Binding-site contacts:
Ligand atom C8 contacts residue ASN1588 of chain 1.A at 4.0 Å.
Ligand atom C4 contacts residue ASN1588 of chain 1.A at 4.2 Å.
Ligand atom O4 contacts residue TYR440 of chain 1.A at 4.2 Å.
Ligand atom C5 contacts residue TYR440 of chain 1.A at 2.7 Å (hydrophobic).
Ligand atom N2 contacts residue ASN1588 of chain 1.A at 2.9 Å (h-bond).
Ligand atom O7 contacts residue ASN1588 of chain 1.A at 4.1 Å.
Ligand atom C6 contacts residue TYR440 of chain 1.A at 1.4 Å (hydrophobic).
Ligand atom O5 contacts residue ASN1588 of chain 1.A at 2.4 Å (h-bond).
Ligand atom C3 contacts residue ASN1588 of chain 1.A at 3.8 Å.
Ligand atom C1 contacts residue TYR440 of chain 1.A at 4.5 Å (hydrophobic).
Ligand atom C2 contacts residue ASN1588 of chain 1.A at 2.5 Å.
Ligand atom C5 contacts residue ASN1588 of chain 1.A at 3.7 Å.
Ligand atom O6 contacts residue TYR440 of chain 1.A at 2.2 Å (h-bond).
Ligand atom C4 contacts residue TYR440 of chain 1.A at 3.7 Å (hydrophobic).
Ligand atom O5 contacts residue TYR440 of chain 1.A at 3.1 Å (h-bond).
Ligand atom C1 contacts residue ASN1588 of chain 1.A at 1.4 Å.
Ligand atom C7 contacts residue ASN1588 of chain 1.A at 3.6 Å.

This protein binds this small molecule.
Small molecule (SMILES): CC(=O)N[C@@H]1[C@@H](O)[C@H](O)[C@@H](CO)O[C@H]1O

Sequence of chain 1.A:
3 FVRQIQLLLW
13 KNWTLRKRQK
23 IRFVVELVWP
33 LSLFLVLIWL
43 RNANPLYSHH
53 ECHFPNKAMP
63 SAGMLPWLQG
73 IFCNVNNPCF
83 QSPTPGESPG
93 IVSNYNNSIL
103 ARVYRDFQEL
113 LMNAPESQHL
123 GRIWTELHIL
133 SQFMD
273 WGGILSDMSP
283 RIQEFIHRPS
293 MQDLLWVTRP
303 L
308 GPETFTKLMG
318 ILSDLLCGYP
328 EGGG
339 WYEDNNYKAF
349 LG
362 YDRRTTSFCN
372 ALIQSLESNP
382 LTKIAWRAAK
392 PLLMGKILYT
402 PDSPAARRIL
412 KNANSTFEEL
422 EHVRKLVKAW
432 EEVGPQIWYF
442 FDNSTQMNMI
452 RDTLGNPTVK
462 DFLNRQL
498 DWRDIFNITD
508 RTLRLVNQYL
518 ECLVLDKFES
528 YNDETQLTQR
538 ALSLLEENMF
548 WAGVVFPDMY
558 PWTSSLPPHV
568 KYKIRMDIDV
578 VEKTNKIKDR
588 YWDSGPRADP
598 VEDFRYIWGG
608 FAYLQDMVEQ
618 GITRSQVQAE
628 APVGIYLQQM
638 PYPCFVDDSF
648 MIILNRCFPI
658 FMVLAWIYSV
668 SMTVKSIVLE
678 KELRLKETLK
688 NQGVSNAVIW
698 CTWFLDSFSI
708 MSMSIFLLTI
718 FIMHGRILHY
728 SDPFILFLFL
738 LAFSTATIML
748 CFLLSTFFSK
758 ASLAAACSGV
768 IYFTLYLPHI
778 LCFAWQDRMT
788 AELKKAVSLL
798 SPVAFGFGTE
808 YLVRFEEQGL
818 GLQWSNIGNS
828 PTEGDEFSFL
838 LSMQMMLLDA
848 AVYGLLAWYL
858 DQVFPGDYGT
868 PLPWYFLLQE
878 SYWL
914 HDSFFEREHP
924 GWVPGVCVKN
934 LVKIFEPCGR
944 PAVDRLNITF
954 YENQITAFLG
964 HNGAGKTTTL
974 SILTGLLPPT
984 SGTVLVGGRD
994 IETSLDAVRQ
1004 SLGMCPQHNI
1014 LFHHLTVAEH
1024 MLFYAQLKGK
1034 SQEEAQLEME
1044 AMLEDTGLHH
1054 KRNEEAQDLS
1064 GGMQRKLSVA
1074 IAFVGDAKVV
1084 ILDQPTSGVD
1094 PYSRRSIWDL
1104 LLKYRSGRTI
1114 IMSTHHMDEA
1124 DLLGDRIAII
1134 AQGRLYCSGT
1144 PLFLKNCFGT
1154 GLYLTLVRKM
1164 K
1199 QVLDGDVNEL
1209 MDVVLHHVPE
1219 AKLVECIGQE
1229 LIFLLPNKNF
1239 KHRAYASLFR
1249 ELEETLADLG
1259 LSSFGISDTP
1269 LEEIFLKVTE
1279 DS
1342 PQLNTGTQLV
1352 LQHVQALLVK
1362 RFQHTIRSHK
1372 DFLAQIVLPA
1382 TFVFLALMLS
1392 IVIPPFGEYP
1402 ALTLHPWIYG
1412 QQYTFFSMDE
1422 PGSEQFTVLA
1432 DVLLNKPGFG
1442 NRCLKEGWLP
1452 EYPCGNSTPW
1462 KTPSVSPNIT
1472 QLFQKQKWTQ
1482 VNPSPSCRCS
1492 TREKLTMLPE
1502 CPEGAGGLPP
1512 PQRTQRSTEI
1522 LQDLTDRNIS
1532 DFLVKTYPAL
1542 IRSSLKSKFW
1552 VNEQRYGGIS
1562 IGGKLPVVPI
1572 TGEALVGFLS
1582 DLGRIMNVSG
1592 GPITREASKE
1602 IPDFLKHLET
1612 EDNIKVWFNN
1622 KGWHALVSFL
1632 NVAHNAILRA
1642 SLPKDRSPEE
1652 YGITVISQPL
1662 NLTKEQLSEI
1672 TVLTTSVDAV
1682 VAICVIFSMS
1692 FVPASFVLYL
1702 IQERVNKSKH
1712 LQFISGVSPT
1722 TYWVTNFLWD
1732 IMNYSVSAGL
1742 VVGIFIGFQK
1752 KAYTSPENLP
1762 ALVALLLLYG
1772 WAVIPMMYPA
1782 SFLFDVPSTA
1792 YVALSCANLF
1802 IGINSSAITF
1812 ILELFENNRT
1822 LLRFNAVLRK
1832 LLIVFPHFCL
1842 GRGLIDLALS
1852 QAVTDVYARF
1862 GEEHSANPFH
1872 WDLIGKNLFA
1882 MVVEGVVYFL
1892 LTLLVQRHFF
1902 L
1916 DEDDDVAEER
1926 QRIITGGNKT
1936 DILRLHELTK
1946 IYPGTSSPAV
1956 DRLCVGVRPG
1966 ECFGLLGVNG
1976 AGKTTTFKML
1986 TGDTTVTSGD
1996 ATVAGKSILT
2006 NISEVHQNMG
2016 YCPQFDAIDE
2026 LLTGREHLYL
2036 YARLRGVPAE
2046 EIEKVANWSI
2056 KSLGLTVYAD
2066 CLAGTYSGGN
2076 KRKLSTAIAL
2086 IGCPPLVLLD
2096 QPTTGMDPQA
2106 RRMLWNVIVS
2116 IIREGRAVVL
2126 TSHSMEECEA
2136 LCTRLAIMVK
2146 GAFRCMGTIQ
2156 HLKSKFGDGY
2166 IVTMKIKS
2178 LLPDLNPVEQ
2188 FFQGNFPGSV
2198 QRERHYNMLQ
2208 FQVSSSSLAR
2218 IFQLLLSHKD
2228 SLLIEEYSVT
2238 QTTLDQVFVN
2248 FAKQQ